Binding-site contacts:
Ligand atom O contacts residue ASN281 of chain 4.T at 2.6 Å (h-bond).
Ligand atom CD1 contacts residue TYR94 of chain 4.T at 3.5 Å (hydrophobic).
Ligand atom CB contacts residue LEU286 of chain 4.T at 3.9 Å (hydrophobic).
Ligand atom O contacts residue LYS234 of chain 4.T at 3.6 Å.
Ligand atom CG2 contacts residue HIS277 of chain 4.T at 3.3 Å.
Ligand atom CG contacts residue LYS234 of chain 4.T at 3.3 Å.
Ligand atom C contacts residue TYR94 of chain 4.T at 4.0 Å (hydrophobic).
Ligand atom CG1 contacts residue TYR94 of chain 4.T at 3.8 Å (hydrophobic).
Ligand atom N contacts residue TYR273 of chain 4.T at 3.9 Å.
Ligand atom CG2 contacts residue ASN281 of chain 4.T at 3.6 Å.
Ligand atom O contacts residue THR235 of chain 4.T at 3.1 Å (h-bond).
Ligand atom O contacts residue TYR94 of chain 4.T at 2.9 Å.
Ligand atom CD contacts residue TYR273 of chain 4.T at 3.3 Å (hydrophobic).
Ligand atom CD contacts residue HIS277 of chain 4.T at 3.9 Å.
Ligand atom CG contacts residue ASP233 of chain 4.T at 3.0 Å.
Ligand atom N contacts residue THR235 of chain 4.T at 3.9 Å.
Ligand atom CB contacts residue HIS277 of chain 4.T at 3.7 Å.
Ligand atom C contacts residue THR235 of chain 4.T at 3.6 Å.
Ligand atom CD1 contacts residue TYR91 of chain 4.T at 3.9 Å (hydrophobic).
Ligand atom CG contacts residue TYR273 of chain 4.T at 3.6 Å (hydrophobic).
Ligand atom CG contacts residue HIS277 of chain 4.T at 3.8 Å.
Ligand atom C contacts residue THR235 of chain 4.T at 3.6 Å.
Ligand atom CA contacts residue ASN227 of chain 4.T at 3.7 Å.
Ligand atom O contacts residue ASN227 of chain 4.T at 3.6 Å.
Ligand atom CG1 contacts residue VAL280 of chain 4.T at 4.0 Å (hydrophobic).
Ligand atom CG2 contacts residue PHE278 of chain 4.T at 3.7 Å (hydrophobic).
Ligand atom CG2 contacts residue GLU236 of chain 4.T at 3.3 Å.
Ligand atom CA contacts residue THR235 of chain 4.T at 3.6 Å.
Ligand atom CB contacts residue TYR238 of chain 4.T at 3.6 Å (hydrophobic).
Ligand atom C contacts residue THR235 of chain 4.T at 3.6 Å.
Ligand atom C contacts residue LEU286 of chain 4.T at 3.8 Å (hydrophobic).
Ligand atom O contacts residue THR235 of chain 4.T at 3.0 Å (h-bond).
Ligand atom N contacts residue THR235 of chain 4.T at 3.5 Å (h-bond).
Ligand atom CG2 contacts residue LEU286 of chain 4.T at 3.7 Å (hydrophobic).
Ligand atom O contacts residue HIS277 of chain 4.T at 3.4 Å.
Ligand atom C contacts residue ASN227 of chain 4.T at 3.5 Å.
Ligand atom O contacts residue LEU286 of chain 4.T at 3.2 Å.
Ligand atom C contacts residue ASN281 of chain 4.T at 3.8 Å.
Ligand atom CB contacts residue ASP233 of chain 4.T at 3.0 Å.
Ligand atom N contacts residue ASN227 of chain 4.T at 3.0 Å (h-bond).

The small molecule below binds the protein below.
Small molecule (SMILES): CC[C@H](C)[C@H](NC(=O)[C@H](CO)NC(=O)[C@H](CCCN=C(N)N)NC(=O)[C@@H](NC(=O)[C@@H]1CCCN1C(=O)[C@@H]1CCCN1C(=O)[C@H](C)N)C(C)C)C(=O)N[C@H](C=O)Cc1ccc(O)cc1

Sequence of chain 4.T:
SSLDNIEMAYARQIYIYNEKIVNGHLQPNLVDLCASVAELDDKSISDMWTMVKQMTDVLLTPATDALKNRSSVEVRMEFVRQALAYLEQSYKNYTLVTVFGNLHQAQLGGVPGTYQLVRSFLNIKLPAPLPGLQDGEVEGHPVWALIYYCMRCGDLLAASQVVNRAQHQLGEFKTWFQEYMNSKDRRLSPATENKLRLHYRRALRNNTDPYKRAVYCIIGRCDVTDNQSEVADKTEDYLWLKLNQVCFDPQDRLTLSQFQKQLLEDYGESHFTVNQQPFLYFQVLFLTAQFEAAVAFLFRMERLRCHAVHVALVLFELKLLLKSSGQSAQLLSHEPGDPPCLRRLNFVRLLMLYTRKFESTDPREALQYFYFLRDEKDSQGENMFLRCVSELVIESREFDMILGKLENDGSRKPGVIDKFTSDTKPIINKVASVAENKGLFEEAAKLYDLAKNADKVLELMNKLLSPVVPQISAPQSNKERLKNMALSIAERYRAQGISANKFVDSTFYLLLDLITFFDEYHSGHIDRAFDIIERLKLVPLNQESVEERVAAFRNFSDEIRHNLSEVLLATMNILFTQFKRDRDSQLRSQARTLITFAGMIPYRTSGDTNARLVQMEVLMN